Binding-site contacts:
Ligand atom O7 contacts residue HIS1000 of chain 1.A at 3.3 Å (h-bond).
Ligand atom O3 contacts residue ASN1014 of chain 1.A at 3.7 Å.
Ligand atom C1 contacts residue ASN1002 of chain 1.A at 1.4 Å.
Ligand atom C8 contacts residue GLU1010 of chain 1.A at 3.6 Å.
Ligand atom C4 contacts residue ASN1002 of chain 1.A at 4.2 Å.
Ligand atom C8 contacts residue SER1001 of chain 1.A at 4.0 Å.
Ligand atom O5 contacts residue TRP1047 of chain 1.A at 3.0 Å (h-bond).
Ligand atom O7 contacts residue ASN1014 of chain 1.A at 3.5 Å.
Ligand atom C6 contacts residue TRP1047 of chain 1.A at 3.9 Å (hydrophobic).
Ligand atom C7 contacts residue ASN1002 of chain 1.A at 3.1 Å.
Ligand atom C1 contacts residue TRP1047 of chain 1.A at 3.9 Å (hydrophobic).
Ligand atom O7 contacts residue GLY1015 of chain 1.A at 3.8 Å.
Ligand atom C8 contacts residue GLY1013 of chain 1.A at 3.9 Å.
Ligand atom C8 contacts residue ASN1002 of chain 1.A at 4.3 Å.
Ligand atom C5 contacts residue ASN1002 of chain 1.A at 3.7 Å.
Ligand atom N2 contacts residue ASN1014 of chain 1.A at 4.2 Å.
Ligand atom C3 contacts residue ASN1014 of chain 1.A at 4.4 Å.
Ligand atom C2 contacts residue ASN1002 of chain 1.A at 2.4 Å.
Ligand atom C8 contacts residue HIS1000 of chain 1.A at 3.7 Å.
Ligand atom O5 contacts residue ASN1002 of chain 1.A at 2.4 Å (h-bond).
Ligand atom C7 contacts residue HIS1000 of chain 1.A at 3.9 Å.
Ligand atom O6 contacts residue TRP1047 of chain 1.A at 3.6 Å.
Ligand atom N2 contacts residue ASN1002 of chain 1.A at 2.9 Å (h-bond).
Ligand atom C2 contacts residue ASN1014 of chain 1.A at 4.0 Å.
Ligand atom C5 contacts residue TRP1047 of chain 1.A at 4.1 Å (hydrophobic).
Ligand atom C3 contacts residue ASN1002 of chain 1.A at 3.8 Å.
Ligand atom C7 contacts residue ASN1014 of chain 1.A at 4.0 Å.
Ligand atom O7 contacts residue GLY1013 of chain 1.A at 3.6 Å (h-bond).
Ligand atom C7 contacts residue GLY1013 of chain 1.A at 3.9 Å.
Ligand atom O7 contacts residue ASN1002 of chain 1.A at 3.0 Å (h-bond).

Sequence of chain 1.A:
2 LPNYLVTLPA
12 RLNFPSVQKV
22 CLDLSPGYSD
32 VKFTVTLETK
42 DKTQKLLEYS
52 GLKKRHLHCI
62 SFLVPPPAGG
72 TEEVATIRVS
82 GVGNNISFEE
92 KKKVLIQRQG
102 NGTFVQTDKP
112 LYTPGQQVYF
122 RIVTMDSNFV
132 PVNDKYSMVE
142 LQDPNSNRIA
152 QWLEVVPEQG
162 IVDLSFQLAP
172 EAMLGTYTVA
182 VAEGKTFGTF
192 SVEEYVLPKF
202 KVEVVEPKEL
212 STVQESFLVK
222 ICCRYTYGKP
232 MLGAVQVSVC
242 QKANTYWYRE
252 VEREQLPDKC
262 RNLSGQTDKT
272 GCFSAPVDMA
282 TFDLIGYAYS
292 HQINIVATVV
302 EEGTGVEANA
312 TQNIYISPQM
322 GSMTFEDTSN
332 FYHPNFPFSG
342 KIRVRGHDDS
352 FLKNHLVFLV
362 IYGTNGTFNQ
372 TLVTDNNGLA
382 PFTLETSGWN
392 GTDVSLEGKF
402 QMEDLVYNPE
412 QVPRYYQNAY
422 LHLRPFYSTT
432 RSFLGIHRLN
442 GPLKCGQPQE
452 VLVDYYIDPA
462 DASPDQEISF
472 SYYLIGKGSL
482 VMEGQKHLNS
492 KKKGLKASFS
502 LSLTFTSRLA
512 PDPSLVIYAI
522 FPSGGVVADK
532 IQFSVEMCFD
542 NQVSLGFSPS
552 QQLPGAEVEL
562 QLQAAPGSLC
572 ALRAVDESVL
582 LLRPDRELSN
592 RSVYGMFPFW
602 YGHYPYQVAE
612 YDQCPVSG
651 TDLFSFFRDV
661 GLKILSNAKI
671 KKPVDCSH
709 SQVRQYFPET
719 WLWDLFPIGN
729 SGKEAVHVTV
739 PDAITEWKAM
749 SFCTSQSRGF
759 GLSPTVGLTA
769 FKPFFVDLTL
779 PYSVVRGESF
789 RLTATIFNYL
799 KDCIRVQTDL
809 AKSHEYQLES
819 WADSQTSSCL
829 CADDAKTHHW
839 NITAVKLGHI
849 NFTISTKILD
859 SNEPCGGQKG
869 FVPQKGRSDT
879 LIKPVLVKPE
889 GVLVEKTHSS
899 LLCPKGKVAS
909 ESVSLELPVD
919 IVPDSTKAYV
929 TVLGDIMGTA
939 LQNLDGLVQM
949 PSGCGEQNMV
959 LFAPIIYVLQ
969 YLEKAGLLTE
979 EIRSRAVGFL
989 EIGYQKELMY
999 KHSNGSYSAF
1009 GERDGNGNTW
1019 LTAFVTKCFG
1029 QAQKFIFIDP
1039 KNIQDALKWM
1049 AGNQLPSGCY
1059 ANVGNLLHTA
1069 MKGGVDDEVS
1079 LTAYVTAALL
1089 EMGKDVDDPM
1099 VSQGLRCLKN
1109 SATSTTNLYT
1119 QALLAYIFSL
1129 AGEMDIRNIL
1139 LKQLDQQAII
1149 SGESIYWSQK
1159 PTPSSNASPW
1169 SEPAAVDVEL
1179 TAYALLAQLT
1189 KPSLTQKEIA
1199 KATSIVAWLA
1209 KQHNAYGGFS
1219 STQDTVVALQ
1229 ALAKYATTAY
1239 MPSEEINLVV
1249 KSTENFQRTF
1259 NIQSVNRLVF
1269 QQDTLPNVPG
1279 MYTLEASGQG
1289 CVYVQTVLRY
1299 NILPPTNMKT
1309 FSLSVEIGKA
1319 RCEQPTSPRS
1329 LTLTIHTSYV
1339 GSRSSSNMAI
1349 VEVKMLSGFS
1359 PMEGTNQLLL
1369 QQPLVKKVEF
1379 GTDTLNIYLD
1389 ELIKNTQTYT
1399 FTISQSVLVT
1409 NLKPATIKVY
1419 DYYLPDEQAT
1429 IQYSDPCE

A protein and the small-molecule ligand that binds it are described below.
Small molecule (SMILES): CC(=O)N[C@@H]1[C@@H](O)[C@H](O)[C@@H](CO)O[C@H]1O